Binding-site contacts:
Ligand atom O6 contacts residue ASN116 of chain 1.A at 4.4 Å.
Ligand atom C2 contacts residue ASN116 of chain 1.A at 2.6 Å.
Ligand atom C4 contacts residue ASN116 of chain 1.A at 4.3 Å.
Ligand atom O5 contacts residue ASN116 of chain 1.A at 2.3 Å (h-bond).
Ligand atom N2 contacts residue ASN116 of chain 1.A at 3.1 Å (h-bond).
Ligand atom C3 contacts residue ASN116 of chain 1.A at 3.9 Å.
Ligand atom C7 contacts residue ASN116 of chain 1.A at 4.3 Å.
Ligand atom C5 contacts residue ASN116 of chain 1.A at 3.5 Å.
Ligand atom C1 contacts residue ASN116 of chain 1.A at 1.4 Å.

Sequence of chain 1.A:
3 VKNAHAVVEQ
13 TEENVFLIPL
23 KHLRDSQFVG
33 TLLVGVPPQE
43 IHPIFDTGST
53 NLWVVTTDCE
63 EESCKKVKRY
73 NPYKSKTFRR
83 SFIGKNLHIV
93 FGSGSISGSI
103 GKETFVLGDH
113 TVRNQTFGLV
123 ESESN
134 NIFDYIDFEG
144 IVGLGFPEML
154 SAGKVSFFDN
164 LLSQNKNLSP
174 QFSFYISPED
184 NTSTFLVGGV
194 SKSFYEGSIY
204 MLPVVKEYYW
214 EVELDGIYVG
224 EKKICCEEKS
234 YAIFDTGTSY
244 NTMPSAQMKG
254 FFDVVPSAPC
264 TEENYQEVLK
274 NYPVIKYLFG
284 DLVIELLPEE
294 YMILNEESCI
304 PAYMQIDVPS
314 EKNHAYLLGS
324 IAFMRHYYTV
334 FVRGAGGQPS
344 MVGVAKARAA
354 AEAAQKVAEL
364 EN

This small molecule binds to this protein.
Small molecule (SMILES): CC(=O)N[C@H]1[C@H](O[C@H]2[C@H](O)[C@@H](NC(C)=O)CO[C@@H]2CO)O[C@H](CO)[C@@H](O[C@@H]2O[C@H](CO)[C@@H](O)[C@H](O)[C@@H]2O)[C@@H]1O